Sequence of chain 1.S:
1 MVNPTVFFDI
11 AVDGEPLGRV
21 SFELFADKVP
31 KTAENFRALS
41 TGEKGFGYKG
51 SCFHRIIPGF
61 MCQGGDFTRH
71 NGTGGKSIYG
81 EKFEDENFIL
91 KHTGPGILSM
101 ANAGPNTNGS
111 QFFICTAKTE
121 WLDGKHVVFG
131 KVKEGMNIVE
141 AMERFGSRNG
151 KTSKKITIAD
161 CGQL

Binding-site contacts:
Ligand atom CG1 contacts residue PHE113 of chain 1.S at 3.7 Å (hydrophobic).
Ligand atom CG contacts residue ASN102 of chain 1.S at 3.6 Å.
Ligand atom CG2 contacts residue PHE60 of chain 1.S at 3.7 Å (hydrophobic).
Ligand atom CG contacts residue GLN111 of chain 1.S at 3.6 Å.
Ligand atom O contacts residue GLY72 of chain 1.S at 3.7 Å.
Ligand atom CT contacts residue ALA103 of chain 1.S at 3.7 Å (hydrophobic).
Ligand atom O contacts residue ASN102 of chain 1.S at 3.3 Å (h-bond).
Ligand atom C contacts residue GLY72 of chain 1.S at 3.1 Å.
Ligand atom CB contacts residue GLY72 of chain 1.S at 3.6 Å.
Ligand atom CA contacts residue ASN102 of chain 1.S at 3.0 Å.
Ligand atom CG contacts residue ALA101 of chain 1.S at 3.8 Å (hydrophobic).
Ligand atom CA contacts residue ARG55 of chain 1.S at 3.8 Å.
Ligand atom CB contacts residue TRP121 of chain 1.S at 3.7 Å (hydrophobic).
Ligand atom CA contacts residue GLY72 of chain 1.S at 3.8 Å.
Ligand atom CD2 contacts residue PHE60 of chain 1.S at 3.8 Å (hydrophobic).
Ligand atom CD1 contacts residue ASN102 of chain 1.S at 3.4 Å.
Ligand atom N contacts residue GLY72 of chain 1.S at 3.0 Å (h-bond).
Ligand atom CN contacts residue LEU122 of chain 1.S at 3.7 Å (hydrophobic).
Ligand atom O contacts residue ARG55 of chain 1.S at 2.7 Å (salt-bridge).
Ligand atom CN contacts residue HIS126 of chain 1.S at 3.2 Å.
Ligand atom CN contacts residue ARG55 of chain 1.S at 3.6 Å.
Ligand atom CG1 contacts residue ALA101 of chain 1.S at 3.8 Å (hydrophobic).
Ligand atom CB contacts residue PHE113 of chain 1.S at 3.7 Å (hydrophobic).
Ligand atom O contacts residue TRP121 of chain 1.S at 2.9 Å (h-bond).
Ligand atom CN contacts residue ARG55 of chain 1.S at 3.4 Å.
Ligand atom O contacts residue ALA101 of chain 1.S at 3.4 Å.
Ligand atom C contacts residue PHE60 of chain 1.S at 3.6 Å (hydrophobic).
Ligand atom CN contacts residue GLY72 of chain 1.S at 3.2 Å.
Ligand atom O contacts residue PHE60 of chain 1.S at 3.1 Å.
Ligand atom CB contacts residue GLN111 of chain 1.S at 3.8 Å.
Ligand atom O contacts residue HIS126 of chain 1.S at 3.3 Å.
Ligand atom C contacts residue ASN102 of chain 1.S at 3.3 Å.
Ligand atom O contacts residue ALA103 of chain 1.S at 3.7 Å.
Ligand atom O contacts residue GLN63 of chain 1.S at 3.2 Å (h-bond).
Ligand atom CG1 contacts residue GLN63 of chain 1.S at 3.4 Å.
Ligand atom CG2 contacts residue PHE113 of chain 1.S at 3.7 Å (hydrophobic).
Ligand atom CH contacts residue ALA103 of chain 1.S at 3.3 Å (hydrophobic).
Ligand atom CA contacts residue GLY72 of chain 1.S at 3.2 Å.
Ligand atom N contacts residue ASN102 of chain 1.S at 2.9 Å (h-bond).
Ligand atom CB contacts residue ASN102 of chain 1.S at 3.3 Å.

This protein binds this small molecule.
Small molecule (SMILES): C=C/C=C/C[C@@H](C)[C@@H](O)[C@H]1C(=O)N[C@@H](CC)C(=O)N(C)CC(=O)N(C)[C@@H](CC(C)C)C(=O)N[C@@H](C(C)C)C(=O)N(C)[C@@H](CC(C)C)C(=O)N[C@@H](C)C(=O)N[C@H](C)C(=O)N(C)[C@@H](CC(C)C)C(=O)N(C)[C@@H](CC(C)C)C(=O)N(C)[C@@H](C(C)C)C(=O)N1C